This protein binds this small molecule.
Small molecule (SMILES): CC(=O)N[C@@H]1[C@@H](O)[C@H](O)[C@@H](CO)O[C@H]1O

Binding-site contacts:
Ligand atom O7 contacts residue ASN488 of chain 1.A at 3.0 Å (h-bond).
Ligand atom O5 contacts residue GLY484 of chain 1.A at 3.6 Å.
Ligand atom C8 contacts residue THR490 of chain 1.A at 4.5 Å.
Ligand atom C6 contacts residue GLY484 of chain 1.A at 4.2 Å.
Ligand atom C1 contacts residue GLY484 of chain 1.A at 4.1 Å.
Ligand atom C7 contacts residue ASN488 of chain 1.A at 3.0 Å.
Ligand atom O3 contacts residue ASN488 of chain 1.A at 4.5 Å.
Ligand atom C4 contacts residue ASN488 of chain 1.A at 4.0 Å.
Ligand atom C2 contacts residue ASN488 of chain 1.A at 2.1 Å.
Ligand atom O5 contacts residue SER485 of chain 1.A at 3.9 Å.
Ligand atom C3 contacts residue ASN488 of chain 1.A at 3.5 Å.
Ligand atom O5 contacts residue THR490 of chain 1.A at 4.2 Å.
Ligand atom C1 contacts residue ASN488 of chain 1.A at 1.4 Å.
Ligand atom C1 contacts residue THR490 of chain 1.A at 3.5 Å.
Ligand atom C5 contacts residue SER485 of chain 1.A at 4.4 Å.
Ligand atom O6 contacts residue ALA481 of chain 1.A at 4.4 Å.
Ligand atom C6 contacts residue SER485 of chain 1.A at 4.0 Å.
Ligand atom O6 contacts residue GLY484 of chain 1.A at 4.5 Å.
Ligand atom C1 contacts residue SER485 of chain 1.A at 4.4 Å.
Ligand atom N2 contacts residue ASN488 of chain 1.A at 2.6 Å (h-bond).
Ligand atom O5 contacts residue ASN488 of chain 1.A at 2.4 Å (h-bond).
Ligand atom C6 contacts residue ALA481 of chain 1.A at 3.5 Å (hydrophobic).
Ligand atom N2 contacts residue THR490 of chain 1.A at 4.0 Å.
Ligand atom C8 contacts residue ASN488 of chain 1.A at 4.3 Å.
Ligand atom C5 contacts residue ASN488 of chain 1.A at 3.6 Å.

Sequence of chain 1.A:
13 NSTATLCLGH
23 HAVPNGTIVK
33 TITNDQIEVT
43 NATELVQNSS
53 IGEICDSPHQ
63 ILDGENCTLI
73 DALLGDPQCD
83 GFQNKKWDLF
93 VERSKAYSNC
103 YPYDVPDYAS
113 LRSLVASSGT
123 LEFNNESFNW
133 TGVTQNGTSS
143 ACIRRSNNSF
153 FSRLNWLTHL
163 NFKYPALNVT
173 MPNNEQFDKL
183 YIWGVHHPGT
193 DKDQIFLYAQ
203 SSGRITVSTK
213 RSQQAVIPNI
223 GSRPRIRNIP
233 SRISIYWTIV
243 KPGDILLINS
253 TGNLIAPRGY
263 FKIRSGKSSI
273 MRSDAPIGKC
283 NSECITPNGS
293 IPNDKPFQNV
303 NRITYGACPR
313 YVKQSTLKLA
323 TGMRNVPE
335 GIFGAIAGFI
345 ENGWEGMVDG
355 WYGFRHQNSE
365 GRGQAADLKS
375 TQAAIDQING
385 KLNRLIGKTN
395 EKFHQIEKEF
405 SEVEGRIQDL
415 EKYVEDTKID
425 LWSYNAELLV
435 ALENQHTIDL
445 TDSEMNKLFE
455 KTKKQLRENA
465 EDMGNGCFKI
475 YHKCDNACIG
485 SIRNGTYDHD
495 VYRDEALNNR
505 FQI